Binding-site contacts:
Ligand atom C07 contacts residue THR1 of chain 1.L at 3.0 Å.
Ligand atom O34 contacts residue ALA22 of chain 1.L at 3.4 Å.
Ligand atom C22 contacts residue GLY47 of chain 1.L at 3.8 Å.
Ligand atom C05 contacts residue GLY47 of chain 1.L at 3.6 Å.
Ligand atom N38 contacts residue SER129 of chain 1.M at 3.6 Å.
Ligand atom C25 contacts residue THR21 of chain 1.L at 3.6 Å.
Ligand atom C08 contacts residue ALA46 of chain 1.L at 3.7 Å (hydrophobic).
Ligand atom O41 contacts residue GLN131 of chain 1.M at 3.8 Å.
Ligand atom C10 contacts residue ALA49 of chain 1.L at 3.8 Å (hydrophobic).
Ligand atom N03 contacts residue THR21 of chain 1.L at 2.9 Å (h-bond).
Ligand atom C13 contacts residue THR21 of chain 1.L at 3.8 Å.
Ligand atom C42 contacts residue SER129 of chain 1.M at 3.1 Å.
Ligand atom O41 contacts residue TYR130 of chain 1.M at 3.7 Å.
Ligand atom C02 contacts residue THR21 of chain 1.L at 3.7 Å.
Ligand atom C08 contacts residue THR1 of chain 1.L at 3.0 Å.
Ligand atom C39 contacts residue SER129 of chain 1.M at 3.5 Å.
Ligand atom O12 contacts residue THR21 of chain 1.L at 3.2 Å (h-bond).
Ligand atom O01 contacts residue ALA49 of chain 1.L at 3.2 Å (h-bond).
Ligand atom C43 contacts residue SER129 of chain 1.M at 3.6 Å.
Ligand atom C17 contacts residue ASP125 of chain 1.M at 3.3 Å.
Ligand atom O12 contacts residue ALA20 of chain 1.L at 3.2 Å.
Ligand atom C08 contacts residue GLY47 of chain 1.L at 3.6 Å.
Ligand atom C36 contacts residue SER129 of chain 1.M at 3.6 Å.
Ligand atom C08 contacts residue MET45 of chain 1.L at 3.7 Å (hydrophobic).
Ligand atom C37 contacts residue SER129 of chain 1.M at 3.5 Å.
Ligand atom C40 contacts residue SER129 of chain 1.M at 3.3 Å.
Ligand atom N06 contacts residue GLY47 of chain 1.L at 2.8 Å (h-bond).
Ligand atom C37 contacts residue ALA49 of chain 1.L at 3.6 Å (hydrophobic).
Ligand atom C40 contacts residue GLN131 of chain 1.M at 3.6 Å.
Ligand atom N14 contacts residue ASP125 of chain 1.M at 3.2 Å (salt-bridge).
Ligand atom C22 contacts residue GLY48 of chain 1.L at 3.3 Å.
Ligand atom C36 contacts residue ASP125 of chain 1.M at 3.8 Å.
Ligand atom O35 contacts residue THR21 of chain 1.L at 3.7 Å.
Ligand atom C09 contacts residue MET45 of chain 1.L at 3.6 Å (hydrophobic).
Ligand atom O41 contacts residue SER129 of chain 1.M at 3.6 Å.
Ligand atom C04 contacts residue GLY47 of chain 1.L at 3.5 Å.
Ligand atom C28 contacts residue VAL127 of chain 1.M at 3.6 Å (hydrophobic).
Ligand atom C04 contacts residue THR21 of chain 1.L at 3.7 Å.
Ligand atom C07 contacts residue GLY47 of chain 1.L at 3.8 Å.
Ligand atom C27 contacts residue ARG100 of chain 1.M at 3.4 Å.

Sequence of chain 1.M:
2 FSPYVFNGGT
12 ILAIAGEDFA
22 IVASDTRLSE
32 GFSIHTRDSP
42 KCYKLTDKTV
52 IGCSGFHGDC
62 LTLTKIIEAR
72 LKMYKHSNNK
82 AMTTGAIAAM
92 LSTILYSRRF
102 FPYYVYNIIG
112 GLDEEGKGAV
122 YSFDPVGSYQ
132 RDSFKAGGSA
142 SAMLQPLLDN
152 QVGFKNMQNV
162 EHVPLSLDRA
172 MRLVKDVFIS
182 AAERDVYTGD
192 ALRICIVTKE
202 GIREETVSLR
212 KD

Sequence of chain 1.L:
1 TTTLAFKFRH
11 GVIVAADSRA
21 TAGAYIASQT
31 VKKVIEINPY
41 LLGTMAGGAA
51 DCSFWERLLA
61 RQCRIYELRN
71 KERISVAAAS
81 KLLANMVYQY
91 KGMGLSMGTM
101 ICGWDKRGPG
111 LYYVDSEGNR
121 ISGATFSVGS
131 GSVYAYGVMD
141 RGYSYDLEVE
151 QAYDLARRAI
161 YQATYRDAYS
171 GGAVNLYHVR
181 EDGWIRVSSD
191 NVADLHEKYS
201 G

This protein binds this small molecule.
Small molecule (SMILES): O=C(NC1CCCC1)[C@@H]1CCCCOc2cccc(c2)C[C@H](N2CCCC2=O)C(=O)N[C@@H](CCN2CCOCC2)C(=O)N1